Sequence of chain 1.A:
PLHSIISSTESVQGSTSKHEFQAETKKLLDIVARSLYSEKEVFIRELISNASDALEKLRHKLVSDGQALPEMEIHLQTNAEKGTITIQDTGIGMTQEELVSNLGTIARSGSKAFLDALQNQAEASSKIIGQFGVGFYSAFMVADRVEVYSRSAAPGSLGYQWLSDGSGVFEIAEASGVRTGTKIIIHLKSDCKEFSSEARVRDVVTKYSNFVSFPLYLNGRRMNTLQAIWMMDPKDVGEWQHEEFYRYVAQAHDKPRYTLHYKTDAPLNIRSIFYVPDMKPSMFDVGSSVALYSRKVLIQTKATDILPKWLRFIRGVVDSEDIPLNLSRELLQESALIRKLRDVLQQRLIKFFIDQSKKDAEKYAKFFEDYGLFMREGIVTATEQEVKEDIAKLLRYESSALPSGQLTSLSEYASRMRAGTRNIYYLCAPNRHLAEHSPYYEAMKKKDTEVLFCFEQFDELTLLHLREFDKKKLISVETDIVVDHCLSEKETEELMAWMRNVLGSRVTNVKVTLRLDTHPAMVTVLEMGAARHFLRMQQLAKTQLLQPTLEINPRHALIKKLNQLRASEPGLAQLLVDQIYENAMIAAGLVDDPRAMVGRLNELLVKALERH

Binding-site contacts:
Ligand atom O3' contacts residue SER127 of chain 1.A at 3.3 Å (h-bond).
Ligand atom O3' contacts residue SER125 of chain 1.A at 3.3 Å.
Ligand atom O3' contacts residue GLY126 of chain 1.A at 2.5 Å (h-bond).
Ligand atom N3B contacts residue GLY149 of chain 1.A at 2.9 Å (h-bond).
Ligand atom O2G contacts residue GLY151 of chain 1.A at 2.8 Å (h-bond).
Ligand atom PG contacts residue GLY149 of chain 1.A at 3.5 Å.
Ligand atom O2A contacts residue MG1 of chain 1.D at 2.2 Å.
Ligand atom O1A contacts residue VAL150 of chain 1.A at 3.6 Å.
Ligand atom N6 contacts residue ASP105 of chain 1.A at 3.2 Å (salt-bridge).
Ligand atom O2A contacts residue ASN66 of chain 1.A at 2.6 Å (h-bond).
Ligand atom PG contacts residue MG1 of chain 1.D at 3.5 Å.
Ligand atom N3B contacts residue PHE148 of chain 1.A at 3.4 Å (h-bond).
Ligand atom C8 contacts residue ASN66 of chain 1.A at 3.3 Å.
Ligand atom N1 contacts residue ALA70 of chain 1.A at 3.5 Å.
Ligand atom N1 contacts residue THR198 of chain 1.A at 3.4 Å.
Ligand atom N3B contacts residue GLN147 of chain 1.A at 3.4 Å (h-bond).
Ligand atom O1G contacts residue GLY146 of chain 1.A at 3.5 Å.
Ligand atom O3A contacts residue GLY149 of chain 1.A at 3.3 Å.
Ligand atom O2' contacts residue ASN118 of chain 1.A at 3.3 Å (h-bond).
Ligand atom N3 contacts residue MET110 of chain 1.A at 3.6 Å.
Ligand atom C5' contacts residue K1 of chain 1.E at 3.6 Å.
Ligand atom O1B contacts residue ASN66 of chain 1.A at 2.9 Å (h-bond).
Ligand atom N3B contacts residue GLY146 of chain 1.A at 3.5 Å.
Ligand atom PB contacts residue MG1 of chain 1.D at 3.4 Å.
Ligand atom O3G contacts residue MG1 of chain 1.D at 2.0 Å.
Ligand atom PA contacts residue MG1 of chain 1.D at 3.5 Å.
Ligand atom O1G contacts residue GLN147 of chain 1.A at 3.2 Å (h-bond).
Ligand atom O2B contacts residue SER125 of chain 1.A at 3.3 Å.
Ligand atom O1A contacts residue PHE152 of chain 1.A at 2.7 Å (h-bond).
Ligand atom O1G contacts residue PHE148 of chain 1.A at 3.2 Å (h-bond).
Ligand atom C2 contacts residue MET110 of chain 1.A at 3.7 Å (hydrophobic).
Ligand atom O2G contacts residue VAL150 of chain 1.A at 3.0 Å (h-bond).
Ligand atom O1G contacts residue ARG349 of chain 1.A at 2.4 Å (salt-bridge).
Ligand atom O1B contacts residue MG1 of chain 1.D at 2.0 Å.
Ligand atom N6 contacts residue THR198 of chain 1.A at 3.0 Å (h-bond).
Ligand atom O1A contacts residue GLY151 of chain 1.A at 3.0 Å (h-bond).
Ligand atom O2G contacts residue GLY149 of chain 1.A at 3.0 Å (h-bond).
Ligand atom N7 contacts residue ASN66 of chain 1.A at 3.4 Å (h-bond).
Ligand atom PG contacts residue ARG349 of chain 1.A at 3.7 Å.
Ligand atom O1A contacts residue GLY149 of chain 1.A at 3.6 Å.

The protein below binds the small molecule below.
Small molecule (SMILES): Nc1ncnc2c1ncn2[C@@H]1O[C@H](CO[P](=O)(O)O[P](=O)(O)NP(=O)(O)O)[C@@H](O)[C@H]1O